The protein below binds the small molecule below.
Small molecule (SMILES): CCOC(=O)CC[C@H](C[C@@H]1CCNC1=O)NC(=O)[C@H](Cc1ccccc1)NC(=O)[C@H](CC(=O)OC(C)(C)C)NC(=O)OCc1ccccc1

Binding-site contacts:
Ligand atom O88 contacts residue CYS148 of chain 1.A at 3.0 Å (h-bond).
Ligand atom N49 contacts residue HIS41 of chain 1.A at 3.6 Å.
Ligand atom O19 contacts residue GLY129 of chain 1.A at 2.8 Å (h-bond).
Ligand atom N21 contacts residue GLY165 of chain 1.A at 2.7 Å (h-bond).
Ligand atom C53 contacts residue HIS41 of chain 1.A at 3.2 Å.
Ligand atom C63 contacts residue HIS41 of chain 1.A at 3.5 Å.
Ligand atom C57 contacts residue CYS148 of chain 1.A at 2.6 Å (hydrophobic).
Ligand atom C61 contacts residue GLY165 of chain 1.A at 3.6 Å.
Ligand atom O66 contacts residue THR143 of chain 1.A at 2.9 Å (h-bond).
Ligand atom C51 contacts residue HIS41 of chain 1.A at 3.6 Å.
Ligand atom O66 contacts residue GLY165 of chain 1.A at 3.5 Å (h-bond).
Ligand atom N49 contacts residue CYS148 of chain 1.A at 2.9 Å (h-bond).
Ligand atom O88 contacts residue GLY146 of chain 1.A at 2.8 Å (h-bond).
Ligand atom C7 contacts residue ARG40 of chain 1.A at 3.2 Å.
Ligand atom C43 contacts residue ASN166 of chain 1.A at 3.6 Å.
Ligand atom O88 contacts residue GLN147 of chain 1.A at 3.3 Å (h-bond).
Ligand atom N69 contacts residue THR143 of chain 1.A at 3.1 Å (h-bond).
Ligand atom C59 contacts residue ARG144 of chain 1.A at 3.5 Å.
Ligand atom O66 contacts residue GLY164 of chain 1.A at 3.5 Å.
Ligand atom C5 contacts residue GLU25 of chain 1.A at 3.4 Å.
Ligand atom N69 contacts residue ARG144 of chain 1.A at 3.6 Å.
Ligand atom C3 contacts residue GLU25 of chain 1.A at 3.2 Å.
Ligand atom C37 contacts residue VAL163 of chain 1.A at 3.6 Å (hydrophobic).
Ligand atom C45 contacts residue GLY165 of chain 1.A at 3.6 Å.
Ligand atom C7 contacts residue HIS41 of chain 1.A at 3.6 Å.
Ligand atom O35 contacts residue GLY164 of chain 1.A at 3.0 Å.
Ligand atom C59 contacts residue CYS148 of chain 1.A at 3.0 Å (hydrophobic).
Ligand atom O86 contacts residue GLY146 of chain 1.A at 3.4 Å (h-bond).
Ligand atom C17 contacts residue GLY165 of chain 1.A at 3.6 Å.
Ligand atom C13 contacts residue ASN127 of chain 1.A at 3.4 Å.
Ligand atom O35 contacts residue GLY165 of chain 1.A at 3.1 Å (h-bond).
Ligand atom O66 contacts residue HIS162 of chain 1.A at 2.9 Å (h-bond).
Ligand atom C9 contacts residue ARG40 of chain 1.A at 2.8 Å.
Ligand atom C82 contacts residue CYS148 of chain 1.A at 3.2 Å (hydrophobic).
Ligand atom C11 contacts residue LEU128 of chain 1.A at 3.5 Å (hydrophobic).
Ligand atom N49 contacts residue VAL163 of chain 1.A at 3.3 Å (h-bond).
Ligand atom C84 contacts residue GLY146 of chain 1.A at 3.2 Å.
Ligand atom C63 contacts residue CYS148 of chain 1.A at 1.8 Å (hydrophobic).
Ligand atom O15 contacts residue GLY165 of chain 1.A at 3.7 Å.
Ligand atom C65 contacts residue GLY165 of chain 1.A at 3.4 Å.

Sequence of chain 1.A:
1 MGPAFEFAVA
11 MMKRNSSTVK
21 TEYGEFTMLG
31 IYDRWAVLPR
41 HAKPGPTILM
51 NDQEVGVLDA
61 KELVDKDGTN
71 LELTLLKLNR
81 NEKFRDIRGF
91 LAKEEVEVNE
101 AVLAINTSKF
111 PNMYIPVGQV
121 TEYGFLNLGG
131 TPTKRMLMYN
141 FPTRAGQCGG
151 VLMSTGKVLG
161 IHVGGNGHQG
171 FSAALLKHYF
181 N